Sequence of chain 1.B:
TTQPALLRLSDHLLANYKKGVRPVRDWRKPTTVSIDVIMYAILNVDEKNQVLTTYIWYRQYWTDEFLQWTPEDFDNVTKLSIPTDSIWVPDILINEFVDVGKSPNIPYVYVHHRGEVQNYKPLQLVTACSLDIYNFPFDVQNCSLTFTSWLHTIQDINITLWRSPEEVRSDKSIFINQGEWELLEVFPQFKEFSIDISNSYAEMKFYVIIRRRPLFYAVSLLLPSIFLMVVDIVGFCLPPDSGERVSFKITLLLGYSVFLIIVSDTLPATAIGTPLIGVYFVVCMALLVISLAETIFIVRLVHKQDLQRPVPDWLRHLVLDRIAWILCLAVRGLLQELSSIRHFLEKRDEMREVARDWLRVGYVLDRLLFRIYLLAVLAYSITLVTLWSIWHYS

Binding-site contacts:
Ligand atom C1 contacts residue TYR207 of chain 1.B at 4.4 Å (hydrophobic).
Ligand atom O5 contacts residue ASN142 of chain 1.B at 2.3 Å (h-bond).
Ligand atom C5 contacts residue TYR207 of chain 1.B at 4.1 Å (hydrophobic).
Ligand atom N2 contacts residue ILE209 of chain 1.B at 4.3 Å.
Ligand atom C4 contacts residue ASN142 of chain 1.B at 4.2 Å.
Ligand atom C3 contacts residue ASN142 of chain 1.B at 3.8 Å.
Ligand atom N2 contacts residue ASN142 of chain 1.B at 3.0 Å (h-bond).
Ligand atom O5 contacts residue TYR207 of chain 1.B at 4.5 Å.
Ligand atom C7 contacts residue ASN142 of chain 1.B at 3.9 Å.
Ligand atom C1 contacts residue ASN142 of chain 1.B at 1.4 Å.
Ligand atom C2 contacts residue ASN142 of chain 1.B at 2.5 Å.
Ligand atom C5 contacts residue ASN142 of chain 1.B at 3.6 Å.
Ligand atom O7 contacts residue ASN142 of chain 1.B at 4.4 Å.
Ligand atom C8 contacts residue ILE209 of chain 1.B at 3.7 Å (hydrophobic).
Ligand atom O6 contacts residue TYR207 of chain 1.B at 3.7 Å.

The protein below binds the small molecule below.
Small molecule (SMILES): CC(=O)N[C@H]1[C@H](O[C@H]2[C@H](O)[C@@H](NC(C)=O)CO[C@@H]2CO)O[C@H](CO)[C@@H](O)[C@@H]1O